A small-molecule ligand and the protein it binds are described below.
Small molecule (SMILES): OC[C@H]1O[C@@H](O[C@H]2[C@H](O)[C@@H](O)[C@H](O[C@H]3[C@H](O)[C@@H](O)[C@H](O[C@H]4[C@H](O)[C@@H](O)[C@H](O[C@H]5[C@H](O)[C@@H](O)[C@H](O)O[C@@H]5CO)O[C@@H]4CO)O[C@@H]3CO)O[C@@H]2CO)[C@H](O)[C@@H](O)[C@@H]1O

Binding-site contacts:
Ligand atom O1 contacts residue BGC1 of chain 1.D at 1.2 Å.
Ligand atom C2 contacts residue BGC1 of chain 1.C at 0.5 Å.
Ligand atom O6 contacts residue ASP246 of chain 1.A at 2.7 Å (salt-bridge).
Ligand atom C6 contacts residue BGC1 of chain 1.D at 0.9 Å.
Ligand atom C1 contacts residue BGC1 of chain 1.E at 1.9 Å.
Ligand atom C4 contacts residue BGC1 of chain 1.C at 0.7 Å.
Ligand atom O4 contacts residue GLN63 of chain 1.A at 2.8 Å (h-bond).
Ligand atom O6 contacts residue BGC1 of chain 1.C at 1.4 Å.
Ligand atom O3 contacts residue BGC1 of chain 1.C at 0.5 Å (h-bond).
Ligand atom C1 contacts residue BGC1 of chain 1.D at 0.6 Å.
Ligand atom O2 contacts residue ARG249 of chain 1.A at 2.8 Å (salt-bridge).
Ligand atom O2 contacts residue BGC1 of chain 1.C at 0.4 Å (h-bond).
Ligand atom O2 contacts residue GLY113 of chain 1.A at 2.8 Å (h-bond).
Ligand atom C3 contacts residue BGC1 of chain 1.D at 0.4 Å.
Ligand atom O3 contacts residue ARG52 of chain 1.A at 3.1 Å (salt-bridge).
Ligand atom O2 contacts residue BGC1 of chain 1.D at 1.1 Å (h-bond).
Ligand atom C5 contacts residue BGC1 of chain 1.D at 0.7 Å.
Ligand atom O3 contacts residue ARG172 of chain 1.A at 3.0 Å (salt-bridge).
Ligand atom C2 contacts residue BGC1 of chain 1.D at 0.9 Å.
Ligand atom O2 contacts residue ASP120 of chain 1.A at 2.7 Å (salt-bridge).
Ligand atom O5 contacts residue BGC1 of chain 1.D at 0.9 Å (h-bond).
Ligand atom C3 contacts residue BGC1 of chain 1.C at 0.5 Å.
Ligand atom O5 contacts residue BGC1 of chain 1.E at 2.4 Å (h-bond).
Ligand atom O1 contacts residue BGC1 of chain 1.E at 0.8 Å (h-bond).
Ligand atom O3 contacts residue GLN63 of chain 1.A at 2.8 Å (h-bond).
Ligand atom O6 contacts residue ALA117 of chain 1.A at 2.8 Å (h-bond).
Ligand atom O4 contacts residue BGC1 of chain 1.C at 1.0 Å (h-bond).
Ligand atom O4 contacts residue BGC1 of chain 1.D at 0.9 Å (h-bond).
Ligand atom O5 contacts residue BGC1 of chain 1.C at 0.6 Å.
Ligand atom C6 contacts residue ALA117 of chain 1.A at 3.1 Å (hydrophobic).
Ligand atom O3 contacts residue ASP120 of chain 1.A at 2.8 Å (salt-bridge).
Ligand atom C1 contacts residue BGC1 of chain 1.C at 0.7 Å.
Ligand atom C6 contacts residue BGC1 of chain 1.C at 1.3 Å.
Ligand atom O3 contacts residue BGC1 of chain 1.D at 1.1 Å (h-bond).
Ligand atom C2 contacts residue BGC1 of chain 1.E at 3.1 Å.
Ligand atom C4 contacts residue BGC1 of chain 1.D at 0.9 Å.
Ligand atom C5 contacts residue BGC1 of chain 1.C at 0.9 Å.
Ligand atom C2 contacts residue GLN63 of chain 1.A at 3.2 Å.
Ligand atom O6 contacts residue BGC1 of chain 1.D at 1.1 Å (h-bond).
Ligand atom O6 contacts residue TRP173 of chain 1.A at 3.0 Å (h-bond).

Sequence of chain 1.A:
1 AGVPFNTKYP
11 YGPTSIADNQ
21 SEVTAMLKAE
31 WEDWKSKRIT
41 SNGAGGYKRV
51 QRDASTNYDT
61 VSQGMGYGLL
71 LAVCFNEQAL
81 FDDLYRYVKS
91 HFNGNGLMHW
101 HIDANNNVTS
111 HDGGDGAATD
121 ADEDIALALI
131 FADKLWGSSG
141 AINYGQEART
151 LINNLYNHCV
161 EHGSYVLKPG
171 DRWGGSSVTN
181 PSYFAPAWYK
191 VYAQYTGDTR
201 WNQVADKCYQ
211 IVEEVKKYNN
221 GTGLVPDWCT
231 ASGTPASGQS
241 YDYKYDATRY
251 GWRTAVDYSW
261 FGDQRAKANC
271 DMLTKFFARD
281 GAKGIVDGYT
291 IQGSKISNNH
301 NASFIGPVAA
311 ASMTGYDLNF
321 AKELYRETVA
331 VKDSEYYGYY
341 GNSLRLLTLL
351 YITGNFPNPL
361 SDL